Binding-site contacts:
Ligand atom O7 contacts residue ASN97 of chain 1.C at 3.7 Å.
Ligand atom C8 contacts residue GLY96 of chain 1.C at 4.2 Å.
Ligand atom C7 contacts residue ASN97 of chain 1.C at 3.5 Å.
Ligand atom O6 contacts residue GLU129 of chain 1.C at 4.3 Å.
Ligand atom C5 contacts residue GLU129 of chain 1.C at 4.1 Å.
Ligand atom C6 contacts residue NAG2 of chain 1.D at 4.3 Å.
Ligand atom C8 contacts residue ASN97 of chain 1.C at 4.3 Å.
Ligand atom C5 contacts residue ASN97 of chain 1.C at 3.6 Å.
Ligand atom O6 contacts residue NAG2 of chain 1.D at 4.1 Å.
Ligand atom O5 contacts residue GLU129 of chain 1.C at 3.0 Å (salt-bridge).
Ligand atom C1 contacts residue GLU129 of chain 1.C at 3.5 Å.
Ligand atom O5 contacts residue ASN97 of chain 1.C at 2.3 Å (h-bond).
Ligand atom C6 contacts residue GLU129 of chain 1.C at 4.3 Å.
Ligand atom O5 contacts residue NAG1 of chain 1.D at 4.4 Å.
Ligand atom C3 contacts residue ASN97 of chain 1.C at 3.8 Å.
Ligand atom O6 contacts residue NAG1 of chain 1.D at 4.0 Å.
Ligand atom N2 contacts residue ASN97 of chain 1.C at 3.0 Å (h-bond).
Ligand atom C1 contacts residue ASN97 of chain 1.C at 1.4 Å.
Ligand atom C4 contacts residue ASN97 of chain 1.C at 4.2 Å.
Ligand atom C2 contacts residue ASN97 of chain 1.C at 2.5 Å.
Ligand atom O6 contacts residue LYS31 of chain 1.A at 4.0 Å.

Sequence of chain 1.C:
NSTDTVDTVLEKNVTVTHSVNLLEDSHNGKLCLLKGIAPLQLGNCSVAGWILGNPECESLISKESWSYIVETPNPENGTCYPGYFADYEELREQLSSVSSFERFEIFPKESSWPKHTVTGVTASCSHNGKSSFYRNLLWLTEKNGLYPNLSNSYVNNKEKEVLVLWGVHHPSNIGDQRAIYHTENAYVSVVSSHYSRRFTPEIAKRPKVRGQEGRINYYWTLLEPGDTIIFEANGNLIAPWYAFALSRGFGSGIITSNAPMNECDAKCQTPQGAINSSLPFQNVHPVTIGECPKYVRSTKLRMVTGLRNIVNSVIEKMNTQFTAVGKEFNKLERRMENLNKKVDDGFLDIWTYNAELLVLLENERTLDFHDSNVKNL

Sequence of chain 1.A:
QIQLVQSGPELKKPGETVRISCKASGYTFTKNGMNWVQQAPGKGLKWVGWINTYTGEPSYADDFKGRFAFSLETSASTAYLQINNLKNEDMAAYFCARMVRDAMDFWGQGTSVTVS

This protein binds this small molecule.
Small molecule (SMILES): CC(=O)N[C@@H]1[C@@H](O)[C@H](O)[C@@H](CO)O[C@H]1O